Sequence of chain 1.A:
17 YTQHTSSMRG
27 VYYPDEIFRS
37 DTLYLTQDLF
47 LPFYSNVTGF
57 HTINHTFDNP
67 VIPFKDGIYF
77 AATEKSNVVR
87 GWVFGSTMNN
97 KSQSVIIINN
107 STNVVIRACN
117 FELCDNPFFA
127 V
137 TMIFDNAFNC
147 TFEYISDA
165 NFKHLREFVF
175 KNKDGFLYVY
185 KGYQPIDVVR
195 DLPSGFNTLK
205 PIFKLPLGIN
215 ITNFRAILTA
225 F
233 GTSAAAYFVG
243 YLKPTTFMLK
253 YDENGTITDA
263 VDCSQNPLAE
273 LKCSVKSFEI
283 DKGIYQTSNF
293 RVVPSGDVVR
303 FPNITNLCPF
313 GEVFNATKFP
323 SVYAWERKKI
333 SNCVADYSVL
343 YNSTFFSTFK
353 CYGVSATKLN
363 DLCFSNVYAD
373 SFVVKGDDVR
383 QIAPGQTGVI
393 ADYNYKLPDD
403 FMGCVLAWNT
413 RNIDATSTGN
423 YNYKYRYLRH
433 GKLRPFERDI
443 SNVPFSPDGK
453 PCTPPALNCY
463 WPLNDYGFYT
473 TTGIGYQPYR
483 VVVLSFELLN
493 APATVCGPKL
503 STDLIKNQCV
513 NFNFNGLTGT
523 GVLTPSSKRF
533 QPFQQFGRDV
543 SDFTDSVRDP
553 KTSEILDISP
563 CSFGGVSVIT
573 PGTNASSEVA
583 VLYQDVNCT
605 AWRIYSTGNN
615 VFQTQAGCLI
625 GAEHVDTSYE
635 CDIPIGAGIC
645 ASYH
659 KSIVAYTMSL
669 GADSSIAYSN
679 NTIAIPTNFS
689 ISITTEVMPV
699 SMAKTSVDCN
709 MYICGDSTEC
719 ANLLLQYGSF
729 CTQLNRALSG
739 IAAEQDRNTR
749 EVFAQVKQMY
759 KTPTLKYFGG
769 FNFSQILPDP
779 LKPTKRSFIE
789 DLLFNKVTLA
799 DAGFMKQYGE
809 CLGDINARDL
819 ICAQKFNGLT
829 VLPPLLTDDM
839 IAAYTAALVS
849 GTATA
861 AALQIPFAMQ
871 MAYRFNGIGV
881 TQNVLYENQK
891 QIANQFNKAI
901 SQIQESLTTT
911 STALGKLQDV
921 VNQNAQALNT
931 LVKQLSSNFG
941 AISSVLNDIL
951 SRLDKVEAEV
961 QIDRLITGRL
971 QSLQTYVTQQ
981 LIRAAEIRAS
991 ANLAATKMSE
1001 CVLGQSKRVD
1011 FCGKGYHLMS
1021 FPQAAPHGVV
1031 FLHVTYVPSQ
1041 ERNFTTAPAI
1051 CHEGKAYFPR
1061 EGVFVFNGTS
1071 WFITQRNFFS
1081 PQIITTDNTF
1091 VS

Binding-site contacts:
Ligand atom C4 contacts residue ASN214 of chain 1.A at 4.2 Å.
Ligand atom O7 contacts residue ARG431 of chain 1.B at 2.6 Å (salt-bridge).
Ligand atom C7 contacts residue LYS434 of chain 1.B at 4.3 Å.
Ligand atom N2 contacts residue ASN214 of chain 1.A at 2.9 Å (h-bond).
Ligand atom O6 contacts residue THR93 of chain 1.A at 4.1 Å.
Ligand atom O6 contacts residue SER92 of chain 1.A at 4.5 Å.
Ligand atom C8 contacts residue LYS434 of chain 1.B at 3.7 Å.
Ligand atom C5 contacts residue THR216 of chain 1.A at 4.5 Å.
Ligand atom C7 contacts residue ARG431 of chain 1.B at 3.8 Å.
Ligand atom C1 contacts residue THR216 of chain 1.A at 4.1 Å.
Ligand atom O5 contacts residue THR216 of chain 1.A at 4.4 Å.
Ligand atom C5 contacts residue HIS432 of chain 1.B at 4.4 Å.
Ligand atom C1 contacts residue ASN214 of chain 1.A at 1.4 Å.
Ligand atom C3 contacts residue ASN214 of chain 1.A at 3.8 Å.
Ligand atom C8 contacts residue GLU439 of chain 1.B at 4.4 Å.
Ligand atom C8 contacts residue ARG436 of chain 1.B at 4.2 Å.
Ligand atom C5 contacts residue ASN214 of chain 1.A at 3.7 Å.
Ligand atom C7 contacts residue ASN214 of chain 1.A at 3.5 Å.
Ligand atom O7 contacts residue ASN214 of chain 1.A at 3.8 Å.
Ligand atom C6 contacts residue HIS432 of chain 1.B at 3.7 Å.
Ligand atom O5 contacts residue ASN214 of chain 1.A at 2.4 Å (h-bond).
Ligand atom C2 contacts residue ASN214 of chain 1.A at 2.5 Å.
Ligand atom O5 contacts residue SER92 of chain 1.A at 3.9 Å.
Ligand atom O7 contacts residue LYS434 of chain 1.B at 4.1 Å.

Sequence of chain 1.B:
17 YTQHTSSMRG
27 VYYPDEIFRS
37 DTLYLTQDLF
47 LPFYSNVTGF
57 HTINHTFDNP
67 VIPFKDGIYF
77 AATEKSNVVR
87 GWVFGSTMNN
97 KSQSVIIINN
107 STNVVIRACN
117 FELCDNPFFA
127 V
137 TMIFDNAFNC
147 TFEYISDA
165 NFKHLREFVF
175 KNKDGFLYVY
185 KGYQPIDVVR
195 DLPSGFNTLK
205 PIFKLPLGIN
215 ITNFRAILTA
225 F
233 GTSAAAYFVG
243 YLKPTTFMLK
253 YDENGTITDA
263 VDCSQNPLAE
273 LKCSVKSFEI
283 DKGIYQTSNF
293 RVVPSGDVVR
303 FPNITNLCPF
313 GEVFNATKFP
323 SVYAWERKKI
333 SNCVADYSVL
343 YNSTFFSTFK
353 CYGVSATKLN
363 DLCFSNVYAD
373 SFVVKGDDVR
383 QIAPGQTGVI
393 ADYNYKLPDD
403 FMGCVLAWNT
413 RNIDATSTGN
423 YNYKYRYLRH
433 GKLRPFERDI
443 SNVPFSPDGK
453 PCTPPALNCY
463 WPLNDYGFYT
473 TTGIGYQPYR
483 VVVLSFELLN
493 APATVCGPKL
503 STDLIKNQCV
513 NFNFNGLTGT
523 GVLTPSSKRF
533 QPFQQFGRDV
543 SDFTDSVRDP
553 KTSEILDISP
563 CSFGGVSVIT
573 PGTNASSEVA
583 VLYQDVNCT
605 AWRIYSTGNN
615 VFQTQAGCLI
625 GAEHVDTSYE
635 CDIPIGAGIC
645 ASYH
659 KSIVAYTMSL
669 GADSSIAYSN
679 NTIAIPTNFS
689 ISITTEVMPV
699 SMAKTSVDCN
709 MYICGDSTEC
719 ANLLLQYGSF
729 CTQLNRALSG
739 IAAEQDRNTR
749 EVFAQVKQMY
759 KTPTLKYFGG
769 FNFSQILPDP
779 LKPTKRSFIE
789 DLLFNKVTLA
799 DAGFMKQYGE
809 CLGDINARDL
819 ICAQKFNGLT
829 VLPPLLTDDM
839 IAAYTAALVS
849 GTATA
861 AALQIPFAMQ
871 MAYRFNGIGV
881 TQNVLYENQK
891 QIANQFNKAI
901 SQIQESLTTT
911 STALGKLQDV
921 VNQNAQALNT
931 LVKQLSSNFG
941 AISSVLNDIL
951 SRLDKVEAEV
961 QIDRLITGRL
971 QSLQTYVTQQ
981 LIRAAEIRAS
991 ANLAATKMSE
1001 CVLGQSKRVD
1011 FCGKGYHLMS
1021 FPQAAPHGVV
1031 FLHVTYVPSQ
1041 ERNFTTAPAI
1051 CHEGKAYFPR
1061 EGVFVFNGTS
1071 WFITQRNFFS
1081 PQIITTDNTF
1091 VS

This protein binds this small molecule.
Small molecule (SMILES): CC(=O)N[C@H]1[C@H](O[C@H]2[C@H](O)[C@@H](NC(C)=O)CO[C@@H]2CO)O[C@H](CO)[C@@H](O)[C@@H]1O